Binding-site contacts:
Ligand atom CG2 contacts residue LEU242 of chain 1.B at 4.0 Å (hydrophobic).
Ligand atom CA contacts residue GLU245 of chain 1.B at 3.5 Å.
Ligand atom CA contacts residue GLU245 of chain 1.B at 3.8 Å.
Ligand atom CE1 contacts residue LEU75 of chain 1.B at 3.9 Å (hydrophobic).
Ligand atom CD2 contacts residue LEU82 of chain 1.B at 3.7 Å (hydrophobic).
Ligand atom CD1 contacts residue GLU245 of chain 1.B at 3.9 Å.
Ligand atom C contacts residue GLU245 of chain 1.B at 3.6 Å.
Ligand atom CD2 contacts residue VAL79 of chain 1.B at 3.8 Å (hydrophobic).
Ligand atom CD contacts residue GLU245 of chain 1.B at 3.4 Å.
Ligand atom N contacts residue GLU245 of chain 1.B at 2.9 Å (salt-bridge).
Ligand atom CB contacts residue ILE61 of chain 1.B at 4.0 Å (hydrophobic).
Ligand atom CD2 contacts residue MET246 of chain 1.B at 3.8 Å (hydrophobic).
Ligand atom CB contacts residue GLU245 of chain 1.B at 3.7 Å.
Ligand atom CD2 contacts residue ILE61 of chain 1.B at 3.3 Å (hydrophobic).
Ligand atom CD1 contacts residue LEU82 of chain 1.B at 3.9 Å (hydrophobic).
Ligand atom CG contacts residue LEU82 of chain 1.B at 4.1 Å (hydrophobic).
Ligand atom CD1 contacts residue GLN78 of chain 1.B at 4.1 Å.
Ligand atom CD contacts residue GLU83 of chain 1.B at 3.9 Å.
Ligand atom CD2 contacts residue GLU83 of chain 1.B at 3.6 Å.
Ligand atom CD2 contacts residue LEU242 of chain 1.B at 3.8 Å (hydrophobic).
Ligand atom CG contacts residue GLU245 of chain 1.B at 3.8 Å.
Ligand atom CD2 contacts residue GLN78 of chain 1.B at 3.8 Å.
Ligand atom O contacts residue ILE61 of chain 1.B at 3.9 Å.
Ligand atom O contacts residue LYS65 of chain 1.B at 3.2 Å (salt-bridge).
Ligand atom CD1 contacts residue VAL79 of chain 1.B at 3.8 Å (hydrophobic).
Ligand atom CD1 contacts residue ILE61 of chain 1.B at 3.8 Å (hydrophobic).
Ligand atom N contacts residue GLU245 of chain 1.B at 3.7 Å.
Ligand atom O contacts residue LYS65 of chain 1.B at 3.0 Å (salt-bridge).
Ligand atom C contacts residue LYS65 of chain 1.B at 4.1 Å.
Ligand atom CG1 contacts residue GLU245 of chain 1.B at 3.3 Å.
Ligand atom C contacts residue ILE61 of chain 1.B at 4.1 Å (hydrophobic).
Ligand atom CD2 contacts residue LEU75 of chain 1.B at 3.7 Å (hydrophobic).
Ligand atom C contacts residue LYS65 of chain 1.B at 3.6 Å.
Ligand atom CA contacts residue VAL79 of chain 1.B at 4.0 Å (hydrophobic).
Ligand atom NE2 contacts residue LEU75 of chain 1.B at 3.2 Å.
Ligand atom CD1 contacts residue LEU242 of chain 1.B at 3.5 Å (hydrophobic).
Ligand atom CE contacts residue GLU83 of chain 1.B at 3.9 Å.
Ligand atom CG contacts residue ILE61 of chain 1.B at 3.9 Å (hydrophobic).
Ligand atom CA contacts residue LYS65 of chain 1.B at 4.0 Å.
Ligand atom CD1 contacts residue ASP241 of chain 1.B at 3.5 Å.

A small-molecule ligand and the protein it binds are described below.
Small molecule (SMILES): CC[C@H](C)[C@H](NC(=O)[C@@H](N)CCCCN)C(=O)N[C@@H](CC(C)C)C(=O)N[C@@H](Cc1cnc[nH]1)C(=O)N[C@@H](CCCN=C(N)N)C(=O)N[C@@H](CC(C)C)C(=O)N[C@@H](CC(C)C)C(=O)N[C@@H](CCC(N)=O)C(=O)N[C@H](C=O)CC(=O)O

Sequence of chain 1.B:
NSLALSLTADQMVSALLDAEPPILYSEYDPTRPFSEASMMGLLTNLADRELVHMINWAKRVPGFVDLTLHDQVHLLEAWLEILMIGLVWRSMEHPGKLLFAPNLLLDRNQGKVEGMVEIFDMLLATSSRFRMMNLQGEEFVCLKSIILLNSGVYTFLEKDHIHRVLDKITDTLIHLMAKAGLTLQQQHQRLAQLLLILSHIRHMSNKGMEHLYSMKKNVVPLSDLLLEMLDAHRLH